Binding-site contacts:
Ligand atom O8 contacts residue THR198 of chain 1.B at 3.1 Å (h-bond).
Ligand atom F12 contacts residue LEU197 of chain 1.B at 3.5 Å.
Ligand atom C19 contacts residue SER133 of chain 1.B at 3.7 Å.
Ligand atom N23 contacts residue HIS93 of chain 1.B at 3.4 Å (h-bond).
Ligand atom C4 contacts residue LEU197 of chain 1.B at 3.5 Å (hydrophobic).
Ligand atom O9 contacts residue VAL119 of chain 1.B at 3.8 Å.
Ligand atom N23 contacts residue HIS117 of chain 1.B at 3.4 Å (h-bond).
Ligand atom N23 contacts residue HIS91 of chain 1.B at 3.4 Å (h-bond).
Ligand atom F11 contacts residue EDO1 of chain 1.N at 3.6 Å.
Ligand atom O9 contacts residue HIS117 of chain 1.B at 3.6 Å.
Ligand atom F10 contacts residue EDO1 of chain 1.N at 3.6 Å.
Ligand atom N23 contacts residue THR198 of chain 1.B at 2.8 Å (h-bond).
Ligand atom F12 contacts residue THR199 of chain 1.B at 2.7 Å.
Ligand atom C5 contacts residue EDO1 of chain 1.N at 3.7 Å.
Ligand atom O9 contacts residue HIS91 of chain 1.B at 3.2 Å.
Ligand atom F10 contacts residue GLN89 of chain 1.B at 3.2 Å.
Ligand atom F13 contacts residue THR199 of chain 1.B at 2.9 Å.
Ligand atom F10 contacts residue EDO1 of chain 1.O at 3.3 Å.
Ligand atom F11 contacts residue HIS91 of chain 1.B at 3.0 Å.
Ligand atom F13 contacts residue THR198 of chain 1.B at 2.9 Å.
Ligand atom S14 contacts residue EDO1 of chain 1.O at 3.8 Å.
Ligand atom C3 contacts residue THR199 of chain 1.B at 3.2 Å.
Ligand atom O8 contacts residue LEU197 of chain 1.B at 3.4 Å.
Ligand atom F12 contacts residue PRO201 of chain 1.B at 3.7 Å.
Ligand atom S7 contacts residue ZN1 of chain 1.K at 3.0 Å.
Ligand atom C6 contacts residue EDO1 of chain 1.N at 3.3 Å.
Ligand atom O9 contacts residue ZN1 of chain 1.K at 3.0 Å.
Ligand atom F11 contacts residue GLN89 of chain 1.B at 3.5 Å.
Ligand atom C18 contacts residue ALA129 of chain 1.B at 3.8 Å (hydrophobic).
Ligand atom F12 contacts residue PRO200 of chain 1.B at 3.1 Å.
Ligand atom F11 contacts residue VAL119 of chain 1.B at 3.2 Å.
Ligand atom C21 contacts residue LEU139 of chain 1.B at 3.8 Å (hydrophobic).
Ligand atom O8 contacts residue TRP208 of chain 1.B at 3.7 Å.
Ligand atom C3 contacts residue LEU197 of chain 1.B at 3.7 Å (hydrophobic).
Ligand atom C4 contacts residue THR199 of chain 1.B at 3.5 Å.
Ligand atom C18 contacts residue SER133 of chain 1.B at 3.5 Å.
Ligand atom C5 contacts residue LEU197 of chain 1.B at 3.8 Å (hydrophobic).
Ligand atom N23 contacts residue ZN1 of chain 1.K at 2.0 Å.
Ligand atom F13 contacts residue LEU197 of chain 1.B at 3.3 Å.
Ligand atom C1 contacts residue EDO1 of chain 1.N at 3.5 Å.

Sequence of chain 1.B:
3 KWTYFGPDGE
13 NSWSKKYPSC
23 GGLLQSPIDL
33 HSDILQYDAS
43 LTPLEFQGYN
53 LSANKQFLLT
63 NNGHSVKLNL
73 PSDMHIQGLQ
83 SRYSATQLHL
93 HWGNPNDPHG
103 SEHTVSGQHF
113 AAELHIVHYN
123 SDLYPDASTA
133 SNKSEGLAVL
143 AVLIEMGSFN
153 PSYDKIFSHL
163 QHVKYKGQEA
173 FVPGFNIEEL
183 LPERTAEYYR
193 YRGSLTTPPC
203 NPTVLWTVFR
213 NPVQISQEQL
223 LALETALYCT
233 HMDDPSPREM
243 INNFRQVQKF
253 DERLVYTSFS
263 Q

This small molecule binds to this protein.
Small molecule (SMILES): Cc1cc(C)nc(Sc2c(F)c(F)c(S(N)(=O)=O)c(F)c2F)n1